This protein binds this small molecule.
Small molecule (SMILES): Nc1ccn([C@@H]2O[C@H](CO[P](=O)(O)O[C@H]3[C@@H](O)[C@H](n4ccc(=O)[nH]c4=O)O[C@@H]3CO[P](=O)(O)O[C@H]3[C@@H](O)[C@H](n4cnc5c(N)ncnc54)O[C@@H]3CO[P](=O)(O)O[C@H]3[C@@H](O)[C@H](n4cnc5c(=O)nc(N)[nH]c54)O[C@@H]3CO)[C@@H](O)[C@H]2O)c(=O)n1

Sequence of chain 1.B:
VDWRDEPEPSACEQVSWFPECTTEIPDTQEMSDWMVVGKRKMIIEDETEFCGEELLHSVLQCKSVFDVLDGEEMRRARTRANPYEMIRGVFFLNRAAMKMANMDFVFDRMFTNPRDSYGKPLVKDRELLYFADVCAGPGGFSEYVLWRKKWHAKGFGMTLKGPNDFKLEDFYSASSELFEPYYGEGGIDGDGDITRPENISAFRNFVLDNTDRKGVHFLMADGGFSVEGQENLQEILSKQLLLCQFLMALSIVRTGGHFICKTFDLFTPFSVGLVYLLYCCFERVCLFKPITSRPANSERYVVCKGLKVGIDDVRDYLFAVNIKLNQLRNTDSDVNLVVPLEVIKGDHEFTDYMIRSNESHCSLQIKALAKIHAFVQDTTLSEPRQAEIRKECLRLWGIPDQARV

Binding-site contacts:
Ligand atom P contacts residue ASN112 of chain 1.B at 3.8 Å.
Ligand atom N4 contacts residue ARG93 of chain 1.B at 3.5 Å (salt-bridge).
Ligand atom OP1 contacts residue ARG113 of chain 1.B at 2.6 Å (salt-bridge).
Ligand atom N2 contacts residue ASN184 of chain 1.B at 3.5 Å (h-bond).
Ligand atom O4' contacts residue SAM1 of chain 1.F at 3.0 Å.
Ligand atom C4' contacts residue GLU319 of chain 1.B at 3.3 Å.
Ligand atom N7 contacts residue PHE245 of chain 1.B at 3.7 Å.
Ligand atom C1' contacts residue SAM1 of chain 1.F at 3.6 Å.
Ligand atom OP1 contacts residue ASN112 of chain 1.B at 3.3 Å.
Ligand atom O6 contacts residue SER246 of chain 1.B at 3.2 Å.
Ligand atom C5 contacts residue PHE245 of chain 1.B at 3.7 Å (hydrophobic).
Ligand atom OP1 contacts residue ARG113 of chain 1.B at 2.9 Å (salt-bridge).
Ligand atom N3 contacts residue ASN184 of chain 1.B at 3.8 Å.
Ligand atom P contacts residue LYS117 of chain 1.B at 3.6 Å.
Ligand atom O5' contacts residue MGT1 of chain 1.H at 1.6 Å.
Ligand atom C2 contacts residue SAM1 of chain 1.F at 3.8 Å.
Ligand atom O6 contacts residue PHE245 of chain 1.B at 3.9 Å.
Ligand atom OP2 contacts residue ARG113 of chain 1.B at 3.2 Å.
Ligand atom O3' contacts residue LYS117 of chain 1.B at 3.2 Å (salt-bridge).
Ligand atom C2' contacts residue SAM1 of chain 1.F at 3.4 Å.
Ligand atom O2' contacts residue LYS282 of chain 1.B at 2.9 Å (salt-bridge).
Ligand atom O4' contacts residue LYS282 of chain 1.B at 3.8 Å.
Ligand atom N7 contacts residue MGT1 of chain 1.H at 3.6 Å (h-bond).
Ligand atom OP2 contacts residue ARG314 of chain 1.B at 3.7 Å.
Ligand atom C5' contacts residue GLU319 of chain 1.B at 3.8 Å.
Ligand atom OP1 contacts residue LYS117 of chain 1.B at 2.8 Å (salt-bridge).
Ligand atom C8 contacts residue MGT1 of chain 1.H at 3.3 Å.
Ligand atom O2' contacts residue PRO158 of chain 1.B at 3.7 Å.
Ligand atom O3' contacts residue GLU319 of chain 1.B at 3.8 Å.
Ligand atom O2' contacts residue ASN112 of chain 1.B at 3.3 Å (h-bond).
Ligand atom C5' contacts residue MGT1 of chain 1.H at 2.7 Å.
Ligand atom O2' contacts residue SAM1 of chain 1.F at 3.2 Å.
Ligand atom C6 contacts residue PHE245 of chain 1.B at 3.7 Å (hydrophobic).
Ligand atom O3' contacts residue ASN112 of chain 1.B at 3.1 Å.
Ligand atom N2 contacts residue SAM1 of chain 1.F at 3.5 Å.
Ligand atom P contacts residue ARG113 of chain 1.B at 3.8 Å.
Ligand atom O4' contacts residue PHE284 of chain 1.B at 3.8 Å.
Ligand atom C4' contacts residue LYS282 of chain 1.B at 3.6 Å.
Ligand atom C6 contacts residue SER246 of chain 1.B at 3.5 Å.
Ligand atom N3 contacts residue SAM1 of chain 1.F at 3.1 Å.